This protein binds this small molecule.
Small molecule (SMILES): CCCCCCCCCC(=O)N(CCO)C[C@@H](O)[C@@H](O)[C@@H](O)[C@@H](O)CO

Sequence of chain 1.B:
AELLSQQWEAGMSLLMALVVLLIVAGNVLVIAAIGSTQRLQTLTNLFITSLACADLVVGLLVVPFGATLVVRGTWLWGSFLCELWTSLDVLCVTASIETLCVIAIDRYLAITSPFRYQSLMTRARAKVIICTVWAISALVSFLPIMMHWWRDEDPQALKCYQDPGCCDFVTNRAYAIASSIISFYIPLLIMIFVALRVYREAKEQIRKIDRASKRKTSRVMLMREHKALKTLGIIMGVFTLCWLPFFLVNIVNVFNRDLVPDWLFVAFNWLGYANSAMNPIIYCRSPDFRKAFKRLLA

Binding-site contacts:
Ligand atom C60 contacts residue CYS133 of chain 1.B at 3.6 Å (hydrophobic).
Ligand atom C18 contacts residue ALA137 of chain 1.B at 4.0 Å (hydrophobic).
Ligand atom O63 contacts residue CYS133 of chain 1.B at 4.0 Å.
Ligand atom C1 contacts residue Y011 of chain 1.L at 4.4 Å.
Ligand atom C35 contacts residue CYS133 of chain 1.B at 3.7 Å (hydrophobic).
Ligand atom C9 contacts residue ALA140 of chain 1.B at 4.1 Å (hydrophobic).
Ligand atom C1 contacts residue ALA140 of chain 1.B at 4.4 Å (hydrophobic).
Ligand atom O63 contacts residue LYS129 of chain 1.B at 3.7 Å.
Ligand atom O63 contacts residue VAL130 of chain 1.B at 3.5 Å.
Ligand atom C9 contacts residue TRP136 of chain 1.B at 3.6 Å (hydrophobic).
Ligand atom C27 contacts residue CYS133 of chain 1.B at 3.7 Å (hydrophobic).
Ligand atom C12 contacts residue TRP136 of chain 1.B at 4.3 Å (hydrophobic).
Ligand atom C0 contacts residue ALA140 of chain 1.B at 3.8 Å (hydrophobic).
Ligand atom C18 contacts residue CYS133 of chain 1.B at 3.6 Å (hydrophobic).
Ligand atom C0 contacts residue Y011 of chain 1.L at 4.0 Å.
Ligand atom C0 contacts residue LEU93 of chain 1.B at 4.2 Å (hydrophobic).
Ligand atom C0 contacts residue TRP136 of chain 1.B at 4.3 Å (hydrophobic).
Ligand atom C15 contacts residue ALA137 of chain 1.B at 4.1 Å (hydrophobic).
Ligand atom C9 contacts residue ALA137 of chain 1.B at 4.2 Å (hydrophobic).